This protein binds this small molecule.
Small molecule (SMILES): CC(=O)N[C@H]1[C@H](O[C@H]2[C@H](O)[C@@H](NC(C)=O)CO[C@@H]2CO[C@@H]2O[C@@H](C)[C@@H](O)[C@@H](O)[C@@H]2O)O[C@H](CO)[C@@H](O)[C@@H]1O

Sequence of chain 1.D:
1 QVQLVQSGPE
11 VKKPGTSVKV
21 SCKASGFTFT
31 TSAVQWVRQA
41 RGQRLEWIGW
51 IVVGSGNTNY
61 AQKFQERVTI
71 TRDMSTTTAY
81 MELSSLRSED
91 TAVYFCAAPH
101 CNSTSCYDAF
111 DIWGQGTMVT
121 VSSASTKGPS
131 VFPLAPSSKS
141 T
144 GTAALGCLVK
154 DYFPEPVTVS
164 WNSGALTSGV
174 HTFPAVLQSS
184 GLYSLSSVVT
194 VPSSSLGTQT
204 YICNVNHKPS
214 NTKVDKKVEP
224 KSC

Binding-site contacts:
Ligand atom C4 contacts residue HIS100 of chain 1.D at 3.2 Å.
Ligand atom C7 contacts residue ASN102 of chain 1.D at 3.1 Å.
Ligand atom C6 contacts residue TYR107 of chain 1.D at 3.3 Å (hydrophobic).
Ligand atom C1 contacts residue SER105 of chain 1.D at 3.9 Å.
Ligand atom N2 contacts residue THR104 of chain 1.D at 4.3 Å.
Ligand atom O4 contacts residue TYR107 of chain 1.D at 3.4 Å.
Ligand atom C2 contacts residue ASN102 of chain 1.D at 2.4 Å.
Ligand atom C6 contacts residue SER105 of chain 1.D at 3.9 Å.
Ligand atom C6 contacts residue HIS100 of chain 1.D at 4.2 Å.
Ligand atom C5 contacts residue SER105 of chain 1.D at 3.4 Å.
Ligand atom O4 contacts residue HIS100 of chain 1.D at 3.4 Å.
Ligand atom C6 contacts residue SER105 of chain 1.D at 4.2 Å.
Ligand atom O7 contacts residue ASN102 of chain 1.D at 3.1 Å (h-bond).
Ligand atom O5 contacts residue SER105 of chain 1.D at 3.6 Å.
Ligand atom O5 contacts residue ASN102 of chain 1.D at 2.4 Å (h-bond).
Ligand atom C1 contacts residue ASN102 of chain 1.D at 1.4 Å.
Ligand atom C6 contacts residue CYS106 of chain 1.D at 3.3 Å (hydrophobic).
Ligand atom C1 contacts residue THR104 of chain 1.D at 4.0 Å.
Ligand atom N2 contacts residue ASN102 of chain 1.D at 2.8 Å (h-bond).
Ligand atom C4 contacts residue ASN102 of chain 1.D at 4.2 Å.
Ligand atom C4 contacts residue SER105 of chain 1.D at 4.5 Å.
Ligand atom C3 contacts residue HIS100 of chain 1.D at 4.2 Å.
Ligand atom C8 contacts residue ASN102 of chain 1.D at 4.3 Å.
Ligand atom C5 contacts residue HIS100 of chain 1.D at 4.3 Å.
Ligand atom O3 contacts residue HIS100 of chain 1.D at 3.9 Å.
Ligand atom C3 contacts residue ASN102 of chain 1.D at 3.8 Å.
Ligand atom C5 contacts residue ASN102 of chain 1.D at 3.7 Å.